Binding-site contacts:
Ligand atom CAZ contacts residue GLY993 of chain 1.D at 4.3 Å.
Ligand atom CAY contacts residue MET990 of chain 1.D at 4.1 Å (hydrophobic).
Ligand atom CBE contacts residue VAL973 of chain 1.D at 4.0 Å (hydrophobic).
Ligand atom CAO contacts residue SER1012 of chain 1.C at 4.1 Å.
Ligand atom CAV contacts residue VAL989 of chain 1.D at 3.6 Å (hydrophobic).
Ligand atom CAP contacts residue VAL1082 of chain 1.C at 4.2 Å (hydrophobic).
Ligand atom CAP contacts residue VAL1009 of chain 1.C at 3.9 Å (hydrophobic).
Ligand atom OAF contacts residue LYS994 of chain 1.D at 4.2 Å.
Ligand atom CBA contacts residue TYR1079 of chain 1.C at 4.3 Å (hydrophobic).
Ligand atom OAW contacts residue TYR922 of chain 1.D at 4.1 Å.
Ligand atom CAK contacts residue LEU976 of chain 1.D at 3.7 Å (hydrophobic).
Ligand atom CBC contacts residue TYR922 of chain 1.D at 4.0 Å (hydrophobic).
Ligand atom CBG contacts residue LEU976 of chain 1.D at 4.3 Å (hydrophobic).
Ligand atom CAI contacts residue VAL989 of chain 1.D at 3.8 Å (hydrophobic).
Ligand atom CAE contacts residue VAL1082 of chain 1.C at 4.3 Å (hydrophobic).
Ligand atom CAB contacts residue PHE1013 of chain 1.C at 4.0 Å (hydrophobic).
Ligand atom CAM contacts residue MET990 of chain 1.D at 3.7 Å (hydrophobic).
Ligand atom CAR contacts residue TYR922 of chain 1.D at 3.7 Å (hydrophobic).
Ligand atom CAB contacts residue SER1012 of chain 1.C at 3.6 Å.
Ligand atom CAL contacts residue MET990 of chain 1.D at 3.9 Å (hydrophobic).
Ligand atom CAB contacts residue LEU1075 of chain 1.C at 4.0 Å (hydrophobic).
Ligand atom CBA contacts residue VAL1078 of chain 1.C at 4.2 Å (hydrophobic).
Ligand atom CAK contacts residue ILE992 of chain 1.D at 4.3 Å (hydrophobic).
Ligand atom OAH contacts residue LYS994 of chain 1.D at 3.8 Å.
Ligand atom OAG contacts residue PHE923 of chain 1.D at 3.8 Å.
Ligand atom CAV contacts residue GLY993 of chain 1.D at 3.9 Å.
Ligand atom CAQ contacts residue LEU976 of chain 1.D at 4.1 Å (hydrophobic).
Ligand atom CAI contacts residue ILE992 of chain 1.D at 4.3 Å (hydrophobic).
Ligand atom CAZ contacts residue VAL989 of chain 1.D at 4.2 Å (hydrophobic).
Ligand atom CAU contacts residue VAL973 of chain 1.D at 4.4 Å (hydrophobic).
Ligand atom CAL contacts residue LYS994 of chain 1.D at 3.9 Å.
Ligand atom CAB contacts residue ILE969 of chain 1.D at 4.2 Å (hydrophobic).
Ligand atom CAX contacts residue LYS994 of chain 1.D at 3.7 Å.
Ligand atom CAT contacts residue TYR922 of chain 1.D at 4.2 Å (hydrophobic).
Ligand atom CAA contacts residue VAL1078 of chain 1.C at 3.5 Å (hydrophobic).
Ligand atom CAN contacts residue SER1012 of chain 1.C at 3.6 Å.
Ligand atom CAJ contacts residue VAL1078 of chain 1.C at 4.4 Å (hydrophobic).
Ligand atom CBA contacts residue LEU1075 of chain 1.C at 4.3 Å (hydrophobic).
Ligand atom OAG contacts residue MET990 of chain 1.D at 3.6 Å.
Ligand atom CAD contacts residue GLY993 of chain 1.D at 3.6 Å.

The small molecule below binds the protein below.
Small molecule (SMILES): CC(C)CCC[C@@H](C)[C@H]1CC[C@H]2[C@@H]3CC=C4C[C@@H](OC(=O)CCC(=O)O)CC[C@]4(C)[C@H]3CC[C@]12C

Sequence of chain 1.D:
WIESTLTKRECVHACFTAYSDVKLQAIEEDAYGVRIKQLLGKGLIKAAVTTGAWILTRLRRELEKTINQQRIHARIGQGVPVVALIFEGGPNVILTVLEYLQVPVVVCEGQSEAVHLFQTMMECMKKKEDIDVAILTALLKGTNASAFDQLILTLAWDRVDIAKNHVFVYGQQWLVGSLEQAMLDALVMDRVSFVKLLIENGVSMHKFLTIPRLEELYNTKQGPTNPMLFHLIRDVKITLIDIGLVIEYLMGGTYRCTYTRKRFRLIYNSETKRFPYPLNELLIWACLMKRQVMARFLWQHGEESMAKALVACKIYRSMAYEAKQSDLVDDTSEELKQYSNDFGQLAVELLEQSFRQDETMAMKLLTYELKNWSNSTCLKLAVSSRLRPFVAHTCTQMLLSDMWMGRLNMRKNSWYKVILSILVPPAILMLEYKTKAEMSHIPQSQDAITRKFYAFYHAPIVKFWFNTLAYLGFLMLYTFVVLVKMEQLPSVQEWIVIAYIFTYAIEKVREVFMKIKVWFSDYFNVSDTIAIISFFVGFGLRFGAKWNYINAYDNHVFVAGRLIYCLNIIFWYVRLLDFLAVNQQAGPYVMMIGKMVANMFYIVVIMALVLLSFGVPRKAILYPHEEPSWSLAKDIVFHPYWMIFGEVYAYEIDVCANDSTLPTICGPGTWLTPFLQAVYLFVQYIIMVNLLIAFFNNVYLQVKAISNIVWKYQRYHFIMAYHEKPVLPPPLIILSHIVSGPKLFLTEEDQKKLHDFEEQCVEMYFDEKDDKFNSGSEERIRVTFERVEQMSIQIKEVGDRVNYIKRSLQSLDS

Sequence of chain 1.C:
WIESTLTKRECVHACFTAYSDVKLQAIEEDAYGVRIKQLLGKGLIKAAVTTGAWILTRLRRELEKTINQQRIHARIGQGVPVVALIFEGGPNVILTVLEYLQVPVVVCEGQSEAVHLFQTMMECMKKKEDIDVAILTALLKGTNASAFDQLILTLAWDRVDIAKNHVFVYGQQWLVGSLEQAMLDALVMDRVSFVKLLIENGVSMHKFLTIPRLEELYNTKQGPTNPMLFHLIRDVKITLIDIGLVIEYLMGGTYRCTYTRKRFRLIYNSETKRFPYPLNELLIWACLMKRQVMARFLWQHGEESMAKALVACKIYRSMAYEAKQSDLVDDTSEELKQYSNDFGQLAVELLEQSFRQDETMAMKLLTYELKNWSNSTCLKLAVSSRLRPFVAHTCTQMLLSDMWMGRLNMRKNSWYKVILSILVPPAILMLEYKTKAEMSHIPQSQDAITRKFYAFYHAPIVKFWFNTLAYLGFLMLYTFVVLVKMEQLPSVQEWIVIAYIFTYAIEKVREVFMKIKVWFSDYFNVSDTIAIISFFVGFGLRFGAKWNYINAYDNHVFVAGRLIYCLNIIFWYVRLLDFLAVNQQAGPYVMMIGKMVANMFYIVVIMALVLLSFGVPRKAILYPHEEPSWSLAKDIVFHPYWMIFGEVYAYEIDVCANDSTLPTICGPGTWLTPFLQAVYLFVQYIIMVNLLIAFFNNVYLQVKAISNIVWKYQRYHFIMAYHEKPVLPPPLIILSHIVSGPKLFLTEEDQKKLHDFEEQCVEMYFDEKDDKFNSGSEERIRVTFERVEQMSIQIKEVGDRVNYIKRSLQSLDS